Binding-site contacts:
Ligand atom O7 contacts residue ASN555 of chain 1.B at 3.7 Å.
Ligand atom C7 contacts residue THR545 of chain 1.B at 4.2 Å.
Ligand atom O7 contacts residue THR545 of chain 1.B at 3.6 Å.
Ligand atom C2 contacts residue ASN555 of chain 1.B at 2.6 Å.
Ligand atom O7 contacts residue LYS551 of chain 1.B at 4.5 Å.
Ligand atom C4 contacts residue ASN555 of chain 1.B at 4.3 Å.
Ligand atom C1 contacts residue ASN555 of chain 1.B at 1.4 Å.
Ligand atom O6 contacts residue LYS551 of chain 1.B at 4.3 Å.
Ligand atom N2 contacts residue ASN555 of chain 1.B at 3.1 Å (h-bond).
Ligand atom C5 contacts residue ASN555 of chain 1.B at 3.6 Å.
Ligand atom O5 contacts residue ASN555 of chain 1.B at 2.3 Å (h-bond).
Ligand atom C3 contacts residue ASN555 of chain 1.B at 3.9 Å.
Ligand atom C8 contacts residue THR545 of chain 1.B at 3.6 Å.
Ligand atom C7 contacts residue ASN555 of chain 1.B at 3.6 Å.

The protein below binds the small molecule below.
Small molecule (SMILES): CC(=O)N[C@@H]1[C@@H](O)[C@H](O)[C@@H](CO)O[C@H]1O

Sequence of chain 1.B:
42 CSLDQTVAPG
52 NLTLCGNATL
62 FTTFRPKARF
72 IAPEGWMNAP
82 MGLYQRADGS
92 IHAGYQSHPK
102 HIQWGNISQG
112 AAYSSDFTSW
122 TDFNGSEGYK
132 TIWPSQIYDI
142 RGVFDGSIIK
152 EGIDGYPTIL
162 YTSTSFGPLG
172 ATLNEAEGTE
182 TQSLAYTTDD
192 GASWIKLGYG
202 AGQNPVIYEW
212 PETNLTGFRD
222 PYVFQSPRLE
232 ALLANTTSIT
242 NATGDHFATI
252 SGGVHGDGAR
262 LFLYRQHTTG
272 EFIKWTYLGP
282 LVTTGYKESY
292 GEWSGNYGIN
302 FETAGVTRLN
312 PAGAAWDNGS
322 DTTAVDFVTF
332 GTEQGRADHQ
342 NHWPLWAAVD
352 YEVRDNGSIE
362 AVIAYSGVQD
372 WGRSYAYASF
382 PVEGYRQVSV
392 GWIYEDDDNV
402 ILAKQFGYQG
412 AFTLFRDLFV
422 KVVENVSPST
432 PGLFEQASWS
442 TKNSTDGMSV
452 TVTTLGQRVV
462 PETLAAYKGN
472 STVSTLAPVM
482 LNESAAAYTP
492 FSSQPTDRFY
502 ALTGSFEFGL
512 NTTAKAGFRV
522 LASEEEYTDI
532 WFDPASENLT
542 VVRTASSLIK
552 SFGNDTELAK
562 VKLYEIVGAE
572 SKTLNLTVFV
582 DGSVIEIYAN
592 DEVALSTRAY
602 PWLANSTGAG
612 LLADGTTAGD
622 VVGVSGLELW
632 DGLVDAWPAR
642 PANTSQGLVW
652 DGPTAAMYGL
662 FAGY